Sequence of chain 1.A:
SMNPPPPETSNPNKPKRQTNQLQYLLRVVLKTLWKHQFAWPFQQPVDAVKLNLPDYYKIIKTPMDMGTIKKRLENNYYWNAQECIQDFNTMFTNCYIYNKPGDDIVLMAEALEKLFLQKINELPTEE

A protein and the small-molecule ligand that binds it are described below.
Small molecule (SMILES): COc1cc(-c2cn(C)c(=O)c3cnccc23)cc(OC)c1CN(C)C

Binding-site contacts:
Ligand atom O22 contacts residue GLN44 of chain 1.A at 3.7 Å.
Ligand atom C21 contacts residue TRP40 of chain 1.A at 3.8 Å (hydrophobic).
Ligand atom O22 contacts residue PRO41 of chain 1.A at 4.0 Å.
Ligand atom C7 contacts residue ASN99 of chain 1.A at 4.0 Å.
Ligand atom C4 contacts residue LEU53 of chain 1.A at 4.1 Å (hydrophobic).
Ligand atom N3 contacts residue ASN99 of chain 1.A at 3.8 Å.
Ligand atom C9 contacts residue VAL46 of chain 1.A at 3.9 Å (hydrophobic).
Ligand atom N8 contacts residue VAL46 of chain 1.A at 3.7 Å.
Ligand atom C17 contacts residue PRO41 of chain 1.A at 3.3 Å (hydrophobic).
Ligand atom N8 contacts residue ILE105 of chain 1.A at 4.1 Å.
Ligand atom N8 contacts residue PRO41 of chain 1.A at 4.0 Å.
Ligand atom C7 contacts residue ILE105 of chain 1.A at 4.0 Å (hydrophobic).
Ligand atom C18 contacts residue LEU51 of chain 1.A at 3.8 Å (hydrophobic).
Ligand atom C12 contacts residue PRO41 of chain 1.A at 3.8 Å (hydrophobic).
Ligand atom C20 contacts residue TRP40 of chain 1.A at 3.5 Å (hydrophobic).
Ligand atom C9 contacts residue PRO41 of chain 1.A at 3.3 Å (hydrophobic).
Ligand atom C1 contacts residue LEU51 of chain 1.A at 3.9 Å (hydrophobic).
Ligand atom C2 contacts residue LEU53 of chain 1.A at 3.5 Å (hydrophobic).
Ligand atom C26 contacts residue TRP40 of chain 1.A at 3.9 Å (hydrophobic).
Ligand atom C24 contacts residue TRP40 of chain 1.A at 4.0 Å (hydrophobic).
Ligand atom C26 contacts residue PRO45 of chain 1.A at 4.1 Å (hydrophobic).
Ligand atom C12 contacts residue PHE42 of chain 1.A at 3.8 Å (hydrophobic).
Ligand atom O22 contacts residue TRP40 of chain 1.A at 3.9 Å.
Ligand atom N3 contacts residue TYR98 of chain 1.A at 3.8 Å.
Ligand atom C12 contacts residue VAL46 of chain 1.A at 3.9 Å (hydrophobic).
Ligand atom C17 contacts residue LEU51 of chain 1.A at 4.0 Å (hydrophobic).
Ligand atom O11 contacts residue ILE105 of chain 1.A at 4.1 Å.
Ligand atom C26 contacts residue PRO41 of chain 1.A at 3.3 Å (hydrophobic).
Ligand atom C4 contacts residue ASN99 of chain 1.A at 3.3 Å.
Ligand atom C16 contacts residue LEU51 of chain 1.A at 4.0 Å (hydrophobic).
Ligand atom C18 contacts residue PRO41 of chain 1.A at 4.1 Å (hydrophobic).
Ligand atom C13 contacts residue PRO41 of chain 1.A at 4.0 Å (hydrophobic).
Ligand atom C14 contacts residue TRP40 of chain 1.A at 3.9 Å (hydrophobic).
Ligand atom O11 contacts residue ASN99 of chain 1.A at 3.0 Å (h-bond).
Ligand atom C26 contacts residue GLN44 of chain 1.A at 3.4 Å.
Ligand atom C4 contacts residue TYR98 of chain 1.A at 3.7 Å (hydrophobic).
Ligand atom N3 contacts residue LEU53 of chain 1.A at 3.6 Å.
Ligand atom C19 contacts residue LEU51 of chain 1.A at 3.9 Å (hydrophobic).
Ligand atom O23 contacts residue TRP40 of chain 1.A at 3.3 Å.
Ligand atom C1 contacts residue LEU53 of chain 1.A at 4.0 Å (hydrophobic).